Binding-site contacts:
Ligand atom C05 contacts residue VAL271 of chain 1.D at 3.5 Å (hydrophobic).
Ligand atom C07 contacts residue SER289 of chain 1.D at 3.8 Å.
Ligand atom C08 contacts residue HEM1 of chain 1.U at 3.7 Å.
Ligand atom N02 contacts residue HEM1 of chain 1.U at 3.5 Å.
Ligand atom C08 contacts residue VAL271 of chain 1.D at 3.5 Å (hydrophobic).
Ligand atom C12 contacts residue HEM1 of chain 1.U at 3.9 Å.
Ligand atom C14 contacts residue GLN182 of chain 1.D at 3.7 Å.
Ligand atom C15 contacts residue GLN182 of chain 1.D at 3.4 Å.
Ligand atom C08 contacts residue GLU296 of chain 1.D at 3.8 Å.
Ligand atom F18 contacts residue GLN182 of chain 1.D at 3.3 Å.
Ligand atom F17 contacts residue ASN273 of chain 1.D at 3.5 Å.
Ligand atom C02 contacts residue PRO269 of chain 1.D at 3.9 Å (hydrophobic).
Ligand atom N02 contacts residue PRO269 of chain 1.D at 3.8 Å.
Ligand atom N01 contacts residue GLU296 of chain 1.D at 2.8 Å (salt-bridge).
Ligand atom N01 contacts residue HEM1 of chain 1.U at 3.8 Å.
Ligand atom C07 contacts residue PHE288 of chain 1.D at 3.5 Å (hydrophobic).
Ligand atom C03 contacts residue PRO269 of chain 1.D at 3.8 Å (hydrophobic).
Ligand atom C13 contacts residue GLN182 of chain 1.D at 3.8 Å.
Ligand atom N11 contacts residue HEM1 of chain 1.U at 3.9 Å.
Ligand atom C04 contacts residue HEM1 of chain 1.U at 3.8 Å.
Ligand atom C02 contacts residue HEM1 of chain 1.U at 3.7 Å.
Ligand atom C02 contacts residue GLU296 of chain 1.D at 3.6 Å.
Ligand atom C16 contacts residue HEM1 of chain 1.U at 3.6 Å.
Ligand atom C03 contacts residue TRP291 of chain 1.D at 3.9 Å (hydrophobic).
Ligand atom C12 contacts residue VAL271 of chain 1.D at 3.6 Å (hydrophobic).
Ligand atom C10 contacts residue HEM1 of chain 1.U at 3.1 Å.
Ligand atom C03 contacts residue HEM1 of chain 1.U at 3.3 Å.
Ligand atom C06 contacts residue GLU296 of chain 1.D at 3.7 Å.
Ligand atom N02 contacts residue GLU296 of chain 1.D at 2.6 Å (salt-bridge).
Ligand atom N02 contacts residue TRP291 of chain 1.D at 2.8 Å (h-bond).
Ligand atom C09 contacts residue VAL271 of chain 1.D at 3.7 Å (hydrophobic).
Ligand atom C13 contacts residue VAL271 of chain 1.D at 3.5 Å (hydrophobic).
Ligand atom C07 contacts residue GLY290 of chain 1.D at 3.5 Å.
Ligand atom C06 contacts residue VAL271 of chain 1.D at 3.9 Å (hydrophobic).
Ligand atom C07 contacts residue HEM1 of chain 1.U at 3.2 Å.
Ligand atom N02 contacts residue TYR292 of chain 1.D at 3.7 Å.
Ligand atom C02 contacts residue TRP291 of chain 1.D at 3.8 Å (hydrophobic).
Ligand atom F18 contacts residue ARG185 of chain 1.D at 3.8 Å.
Ligand atom F18 contacts residue SER181 of chain 1.D at 3.5 Å.
Ligand atom C09 contacts residue HEM1 of chain 1.U at 3.4 Å.

This small molecule binds to this protein.
Small molecule (SMILES): Cc1cc(N)nc(C#CCN2CCC(F)(F)CC2)c1

Sequence of chain 1.D:
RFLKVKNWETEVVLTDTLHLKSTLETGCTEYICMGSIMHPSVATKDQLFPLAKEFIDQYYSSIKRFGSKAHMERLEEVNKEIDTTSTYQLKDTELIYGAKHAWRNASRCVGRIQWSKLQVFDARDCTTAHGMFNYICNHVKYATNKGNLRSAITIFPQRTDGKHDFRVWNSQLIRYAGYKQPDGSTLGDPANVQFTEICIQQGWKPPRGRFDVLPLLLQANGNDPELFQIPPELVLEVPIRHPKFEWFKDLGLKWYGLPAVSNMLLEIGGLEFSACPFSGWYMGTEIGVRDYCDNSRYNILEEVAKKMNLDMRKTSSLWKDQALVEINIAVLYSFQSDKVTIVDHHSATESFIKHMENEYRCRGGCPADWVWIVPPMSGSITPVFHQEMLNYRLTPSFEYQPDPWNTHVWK